Sequence of chain 1.F:
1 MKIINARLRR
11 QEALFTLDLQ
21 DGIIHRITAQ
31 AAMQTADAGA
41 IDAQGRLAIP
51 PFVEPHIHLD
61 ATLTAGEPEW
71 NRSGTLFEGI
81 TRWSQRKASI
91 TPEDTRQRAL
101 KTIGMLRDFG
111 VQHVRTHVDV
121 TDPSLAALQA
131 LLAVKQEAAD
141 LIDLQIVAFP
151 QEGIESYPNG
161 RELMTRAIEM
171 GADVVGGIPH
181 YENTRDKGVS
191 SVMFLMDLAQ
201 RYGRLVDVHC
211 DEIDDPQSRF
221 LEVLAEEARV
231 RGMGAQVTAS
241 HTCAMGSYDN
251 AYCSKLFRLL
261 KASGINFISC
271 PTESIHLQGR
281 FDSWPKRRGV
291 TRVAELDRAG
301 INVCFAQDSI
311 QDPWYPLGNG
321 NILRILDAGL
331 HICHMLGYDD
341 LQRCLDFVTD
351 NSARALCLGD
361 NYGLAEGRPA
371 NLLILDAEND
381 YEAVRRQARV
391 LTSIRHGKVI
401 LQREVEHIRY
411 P

The protein below binds the small molecule below.
Small molecule (SMILES): N[P]1(=O)C=CNC(=O)N1

Binding-site contacts:
Ligand atom O2 contacts residue LEU76 of chain 1.F at 3.4 Å.
Ligand atom O2 contacts residue ILE178 of chain 1.F at 3.7 Å.
Ligand atom O4 contacts residue HIS209 of chain 1.F at 3.3 Å (h-bond).
Ligand atom N3 contacts residue FE21 of chain 1.CA at 4.1 Å.
Ligand atom C2 contacts residue LEU76 of chain 1.F at 3.5 Å (hydrophobic).
Ligand atom N3 contacts residue HIS209 of chain 1.F at 3.7 Å.
Ligand atom O4 contacts residue HIS58 of chain 1.F at 3.9 Å.
Ligand atom N4 contacts residue GLU273 of chain 1.F at 3.3 Å (salt-bridge).
Ligand atom C6 contacts residue HIS58 of chain 1.F at 3.2 Å.
Ligand atom C2 contacts residue PHE149 of chain 1.F at 4.0 Å (hydrophobic).
Ligand atom O2 contacts residue GLU212 of chain 1.F at 4.1 Å.
Ligand atom C5 contacts residue ASP308 of chain 1.F at 3.6 Å.
Ligand atom O4 contacts residue ASP308 of chain 1.F at 2.9 Å (salt-bridge).
Ligand atom N1 contacts residue GLN151 of chain 1.F at 2.9 Å (h-bond).
Ligand atom C5 contacts residue TRP314 of chain 1.F at 3.9 Å (hydrophobic).
Ligand atom N1 contacts residue TRP314 of chain 1.F at 3.6 Å.
Ligand atom C5 contacts residue HIS58 of chain 1.F at 3.2 Å.
Ligand atom C5 contacts residue FE21 of chain 1.CA at 3.3 Å.
Ligand atom N1 contacts residue HIS58 of chain 1.F at 3.7 Å.
Ligand atom P4 contacts residue ASP308 of chain 1.F at 3.7 Å.
Ligand atom O2 contacts residue GLN151 of chain 1.F at 3.0 Å (h-bond).
Ligand atom N3 contacts residue LEU76 of chain 1.F at 3.3 Å.
Ligand atom N1 contacts residue PHE149 of chain 1.F at 3.7 Å.
Ligand atom N3 contacts residue GLU212 of chain 1.F at 2.9 Å (salt-bridge).
Ligand atom C6 contacts residue GLN151 of chain 1.F at 3.9 Å.
Ligand atom O4 contacts residue GLU212 of chain 1.F at 3.4 Å (salt-bridge).
Ligand atom C6 contacts residue FE21 of chain 1.CA at 4.0 Å.
Ligand atom N4 contacts residue GLU212 of chain 1.F at 2.9 Å (salt-bridge).
Ligand atom O4 contacts residue FE21 of chain 1.CA at 2.2 Å.
Ligand atom N4 contacts residue ASP308 of chain 1.F at 3.5 Å (salt-bridge).
Ligand atom O2 contacts residue PHE149 of chain 1.F at 3.7 Å.
Ligand atom C2 contacts residue HIS209 of chain 1.F at 4.0 Å.
Ligand atom C2 contacts residue GLN151 of chain 1.F at 3.7 Å.
Ligand atom N4 contacts residue LEU277 of chain 1.F at 3.3 Å.
Ligand atom C2 contacts residue GLU212 of chain 1.F at 4.0 Å.
Ligand atom P4 contacts residue GLU212 of chain 1.F at 3.6 Å.
Ligand atom C6 contacts residue TRP314 of chain 1.F at 3.7 Å (hydrophobic).
Ligand atom O4 contacts residue HIS241 of chain 1.F at 2.8 Å (h-bond).
Ligand atom P4 contacts residue FE21 of chain 1.CA at 3.2 Å.
Ligand atom P4 contacts residue HIS241 of chain 1.F at 4.0 Å.